Sequence of chain 1.A:
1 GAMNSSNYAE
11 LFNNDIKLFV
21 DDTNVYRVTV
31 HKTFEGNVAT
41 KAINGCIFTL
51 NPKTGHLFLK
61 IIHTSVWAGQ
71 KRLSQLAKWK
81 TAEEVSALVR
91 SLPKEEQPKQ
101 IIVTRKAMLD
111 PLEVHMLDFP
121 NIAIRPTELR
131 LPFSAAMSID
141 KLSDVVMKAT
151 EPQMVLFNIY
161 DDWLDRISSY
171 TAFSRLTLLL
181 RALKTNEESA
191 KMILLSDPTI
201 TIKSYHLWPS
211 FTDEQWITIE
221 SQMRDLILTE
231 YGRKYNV

This protein binds this small molecule.
Small molecule (SMILES): COc1cc(NC(=O)CCl)cc(OC)c1

Binding-site contacts:
Ligand atom C1 contacts residue LEU131 of chain 1.A at 4.4 Å (hydrophobic).
Ligand atom C2 contacts residue THR177 of chain 1.A at 4.0 Å.
Ligand atom C contacts residue LEU129 of chain 1.A at 3.5 Å (hydrophobic).
Ligand atom C5 contacts residue TYR8 of chain 1.A at 3.8 Å (hydrophobic).
Ligand atom CL contacts residue LEU178 of chain 1.A at 3.3 Å.
Ligand atom C4 contacts residue PHE173 of chain 1.A at 4.2 Å (hydrophobic).
Ligand atom C3 contacts residue SER174 of chain 1.A at 4.4 Å.
Ligand atom O1 contacts residue TYR170 of chain 1.A at 4.5 Å.
Ligand atom C6 contacts residue TYR8 of chain 1.A at 3.7 Å (hydrophobic).
Ligand atom C5 contacts residue SER174 of chain 1.A at 4.4 Å.
Ligand atom C7 contacts residue PHE12 of chain 1.A at 3.4 Å (hydrophobic).
Ligand atom O1 contacts residue TYR8 of chain 1.A at 3.4 Å.
Ligand atom C3 contacts residue THR177 of chain 1.A at 3.5 Å.
Ligand atom C8 contacts residue THR177 of chain 1.A at 3.1 Å.
Ligand atom C7 contacts residue TYR8 of chain 1.A at 4.0 Å (hydrophobic).
Ligand atom C9 contacts residue SER174 of chain 1.A at 4.0 Å.
Ligand atom O2 contacts residue THR177 of chain 1.A at 3.2 Å (h-bond).
Ligand atom C contacts residue LEU131 of chain 1.A at 3.8 Å (hydrophobic).
Ligand atom O1 contacts residue PHE12 of chain 1.A at 3.4 Å.
Ligand atom O contacts residue PHE173 of chain 1.A at 4.4 Å.
Ligand atom C5 contacts residue PHE173 of chain 1.A at 3.6 Å (hydrophobic).
Ligand atom C9 contacts residue LEU178 of chain 1.A at 4.0 Å (hydrophobic).
Ligand atom O1 contacts residue PHE173 of chain 1.A at 3.5 Å.
Ligand atom C7 contacts residue PHE173 of chain 1.A at 4.0 Å (hydrophobic).
Ligand atom C9 contacts residue THR177 of chain 1.A at 3.8 Å.
Ligand atom O1 contacts residue SER174 of chain 1.A at 4.2 Å.
Ligand atom C6 contacts residue PHE173 of chain 1.A at 3.6 Å (hydrophobic).
Ligand atom C1 contacts residue PHE173 of chain 1.A at 4.0 Å (hydrophobic).
Ligand atom N contacts residue THR177 of chain 1.A at 3.2 Å (h-bond).
Ligand atom C7 contacts residue SER174 of chain 1.A at 3.1 Å.
Ligand atom CL contacts residue THR177 of chain 1.A at 4.1 Å.
Ligand atom O contacts residue LEU131 of chain 1.A at 3.4 Å.
Ligand atom C8 contacts residue LEU178 of chain 1.A at 4.5 Å (hydrophobic).
Ligand atom C4 contacts residue SER174 of chain 1.A at 3.7 Å.
Ligand atom O2 contacts residue LEU178 of chain 1.A at 4.5 Å.
Ligand atom N contacts residue SER174 of chain 1.A at 4.1 Å.
Ligand atom C7 contacts residue TYR170 of chain 1.A at 3.2 Å (hydrophobic).
Ligand atom O contacts residue LEU129 of chain 1.A at 4.2 Å.
Ligand atom C4 contacts residue THR177 of chain 1.A at 4.0 Å.
Ligand atom C8 contacts residue SER174 of chain 1.A at 4.3 Å.